Sequence of chain 1.A:
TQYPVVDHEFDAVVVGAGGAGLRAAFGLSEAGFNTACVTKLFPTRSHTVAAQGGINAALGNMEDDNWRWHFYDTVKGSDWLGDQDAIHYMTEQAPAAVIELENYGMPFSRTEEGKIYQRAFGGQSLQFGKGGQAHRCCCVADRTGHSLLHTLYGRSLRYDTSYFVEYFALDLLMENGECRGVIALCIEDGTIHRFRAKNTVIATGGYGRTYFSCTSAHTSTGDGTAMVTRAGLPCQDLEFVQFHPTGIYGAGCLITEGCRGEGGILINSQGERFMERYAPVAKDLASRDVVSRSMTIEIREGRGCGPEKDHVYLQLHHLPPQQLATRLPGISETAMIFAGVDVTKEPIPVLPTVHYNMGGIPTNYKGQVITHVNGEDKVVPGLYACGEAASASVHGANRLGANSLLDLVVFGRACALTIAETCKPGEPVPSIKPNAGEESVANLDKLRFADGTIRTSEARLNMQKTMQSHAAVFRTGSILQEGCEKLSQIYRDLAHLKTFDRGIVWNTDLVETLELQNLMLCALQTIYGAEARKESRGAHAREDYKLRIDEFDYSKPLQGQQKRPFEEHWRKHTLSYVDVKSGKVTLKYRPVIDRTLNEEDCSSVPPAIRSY

The protein below binds the small molecule below.
Small molecule (SMILES): O=C([O-])CC(=O)C(=O)O

Binding-site contacts:
Ligand atom C2 contacts residue ARG297 of chain 1.A at 2.5 Å.
Ligand atom C4 contacts residue THR265 of chain 1.A at 3.7 Å.
Ligand atom C4 contacts residue ARG297 of chain 1.A at 3.5 Å.
Ligand atom C1 contacts residue FAD1 of chain 1.E at 3.4 Å.
Ligand atom O3 contacts residue HIS364 of chain 1.A at 2.7 Å (h-bond).
Ligand atom O5 contacts residue GLU266 of chain 1.A at 2.5 Å (salt-bridge).
Ligand atom C3 contacts residue ARG297 of chain 1.A at 2.9 Å.
Ligand atom C4 contacts residue HIS253 of chain 1.A at 3.4 Å.
Ligand atom O3 contacts residue LEU263 of chain 1.A at 3.2 Å.
Ligand atom O2 contacts residue ARG408 of chain 1.A at 2.6 Å (salt-bridge).
Ligand atom O5 contacts residue HIS253 of chain 1.A at 2.4 Å (h-bond).
Ligand atom O4 contacts residue GLU266 of chain 1.A at 3.3 Å (salt-bridge).
Ligand atom O2 contacts residue GLY410 of chain 1.A at 3.5 Å.
Ligand atom C4 contacts residue LEU263 of chain 1.A at 3.8 Å (hydrophobic).
Ligand atom C1 contacts residue ARG297 of chain 1.A at 2.8 Å.
Ligand atom C2 contacts residue FAD1 of chain 1.E at 3.3 Å.
Ligand atom C2 contacts residue PHE130 of chain 1.A at 3.7 Å (hydrophobic).
Ligand atom O3 contacts residue FAD1 of chain 1.E at 3.1 Å (h-bond).
Ligand atom O3 contacts residue HIS253 of chain 1.A at 3.7 Å.
Ligand atom O2 contacts residue ARG297 of chain 1.A at 3.4 Å (salt-bridge).
Ligand atom O2 contacts residue FAD1 of chain 1.E at 3.0 Å.
Ligand atom O4 contacts residue GLY62 of chain 1.A at 3.1 Å (h-bond).
Ligand atom O4 contacts residue FAD1 of chain 1.E at 3.9 Å.
Ligand atom C4 contacts residue PHE130 of chain 1.A at 3.8 Å (hydrophobic).
Ligand atom O1 contacts residue HIS364 of chain 1.A at 2.8 Å (h-bond).
Ligand atom O1 contacts residue FAD1 of chain 1.E at 3.4 Å.
Ligand atom O1 contacts residue ARG408 of chain 1.A at 2.7 Å (salt-bridge).
Ligand atom O2 contacts residue ALA411 of chain 1.A at 2.7 Å (h-bond).
Ligand atom C3 contacts residue HIS253 of chain 1.A at 3.7 Å.
Ligand atom C1 contacts residue ARG408 of chain 1.A at 3.4 Å.
Ligand atom C1 contacts residue ALA411 of chain 1.A at 3.6 Å (hydrophobic).
Ligand atom O4 contacts residue PHE130 of chain 1.A at 3.5 Å.
Ligand atom O3 contacts residue ARG297 of chain 1.A at 3.7 Å.
Ligand atom C4 contacts residue GLU266 of chain 1.A at 3.3 Å.
Ligand atom C3 contacts residue FAD1 of chain 1.E at 3.6 Å.
Ligand atom O1 contacts residue ARG297 of chain 1.A at 2.6 Å (salt-bridge).
Ligand atom C3 contacts residue HIS364 of chain 1.A at 3.9 Å.
Ligand atom O4 contacts residue THR265 of chain 1.A at 2.7 Å (h-bond).
Ligand atom O5 contacts residue THR265 of chain 1.A at 3.4 Å.
Ligand atom O5 contacts residue ARG297 of chain 1.A at 3.5 Å (salt-bridge).